Binding-site contacts:
Ligand atom C13 contacts residue ARG231 of chain 1.A at 3.5 Å.
Ligand atom C17 contacts residue ARG230 of chain 1.A at 3.6 Å.
Ligand atom C05 contacts residue GLU240 of chain 1.A at 4.1 Å.
Ligand atom C06 contacts residue GLU240 of chain 1.A at 3.9 Å.
Ligand atom C16 contacts residue ARG231 of chain 1.A at 3.6 Å.
Ligand atom N11 contacts residue ARG230 of chain 1.A at 3.5 Å (salt-bridge).
Ligand atom F07 contacts residue PHE239 of chain 1.A at 3.2 Å.
Ligand atom C15 contacts residue LEU227 of chain 1.A at 3.8 Å (hydrophobic).
Ligand atom F07 contacts residue GLU240 of chain 1.A at 3.4 Å.
Ligand atom C12 contacts residue ARG230 of chain 1.A at 3.5 Å.
Ligand atom C14 contacts residue ARG230 of chain 1.A at 4.5 Å.
Ligand atom C13 contacts residue ARG230 of chain 1.A at 3.6 Å.
Ligand atom F07 contacts residue ARG230 of chain 1.A at 3.4 Å.
Ligand atom C14 contacts residue ARG231 of chain 1.A at 3.5 Å.
Ligand atom C15 contacts residue ARG231 of chain 1.A at 3.4 Å.
Ligand atom C16 contacts residue LEU227 of chain 1.A at 4.4 Å (hydrophobic).
Ligand atom C14 contacts residue LEU227 of chain 1.A at 4.5 Å (hydrophobic).
Ligand atom C06 contacts residue PHE239 of chain 1.A at 4.5 Å (hydrophobic).
Ligand atom C09 contacts residue ARG230 of chain 1.A at 4.2 Å.

Sequence of chain 1.A:
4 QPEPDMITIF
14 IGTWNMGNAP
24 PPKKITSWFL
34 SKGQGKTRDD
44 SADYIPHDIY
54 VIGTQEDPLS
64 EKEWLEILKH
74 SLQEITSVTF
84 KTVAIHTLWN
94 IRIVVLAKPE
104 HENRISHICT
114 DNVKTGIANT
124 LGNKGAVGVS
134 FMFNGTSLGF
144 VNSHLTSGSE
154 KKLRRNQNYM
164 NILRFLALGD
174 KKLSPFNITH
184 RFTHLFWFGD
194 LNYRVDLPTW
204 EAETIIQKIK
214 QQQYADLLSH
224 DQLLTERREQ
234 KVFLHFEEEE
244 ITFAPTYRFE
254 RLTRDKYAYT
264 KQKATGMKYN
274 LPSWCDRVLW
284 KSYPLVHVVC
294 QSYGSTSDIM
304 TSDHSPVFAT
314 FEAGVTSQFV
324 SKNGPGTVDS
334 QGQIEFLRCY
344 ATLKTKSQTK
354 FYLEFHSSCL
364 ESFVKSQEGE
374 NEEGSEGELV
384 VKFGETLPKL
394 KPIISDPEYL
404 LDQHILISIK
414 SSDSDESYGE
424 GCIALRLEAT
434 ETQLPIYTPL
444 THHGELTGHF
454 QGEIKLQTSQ

A small-molecule ligand and the protein it binds are described below.
Small molecule (SMILES): O=C(c1c(F)cccc1F)N1CCCCCC1